The protein below binds the small molecule below.
Small molecule (SMILES): CC(=O)N[C@H]1[C@H](O[C@H]2[C@H](O)[C@@H](NC(C)=O)CO[C@@H]2CO)O[C@H](CO)[C@@H](O[C@@H]2O[C@H](CO)[C@@H](O)[C@H](O)[C@@H]2O)[C@@H]1O

Sequence of chain 1.B:
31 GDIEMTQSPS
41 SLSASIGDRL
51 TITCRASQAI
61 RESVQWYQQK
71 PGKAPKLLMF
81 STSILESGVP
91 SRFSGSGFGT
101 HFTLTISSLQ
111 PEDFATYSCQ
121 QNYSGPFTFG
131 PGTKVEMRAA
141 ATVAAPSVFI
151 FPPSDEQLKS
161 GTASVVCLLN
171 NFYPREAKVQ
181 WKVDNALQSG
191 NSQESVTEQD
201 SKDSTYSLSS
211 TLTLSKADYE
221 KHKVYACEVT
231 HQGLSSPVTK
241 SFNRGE

Sequence of chain 1.A:
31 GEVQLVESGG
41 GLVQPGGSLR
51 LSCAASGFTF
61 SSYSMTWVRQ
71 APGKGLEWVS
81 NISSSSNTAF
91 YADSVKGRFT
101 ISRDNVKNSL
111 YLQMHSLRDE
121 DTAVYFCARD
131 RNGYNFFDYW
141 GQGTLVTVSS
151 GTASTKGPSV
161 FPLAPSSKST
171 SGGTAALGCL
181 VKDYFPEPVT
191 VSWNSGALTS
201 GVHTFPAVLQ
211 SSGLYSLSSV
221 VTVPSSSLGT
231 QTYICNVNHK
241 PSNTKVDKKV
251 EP

Binding-site contacts:
Ligand atom C5 contacts residue ASN81 of chain 1.A at 3.7 Å.
Ligand atom C2 contacts residue ASN135 of chain 1.A at 3.0 Å.
Ligand atom C4 contacts residue ASN81 of chain 1.A at 4.2 Å.
Ligand atom C3 contacts residue ASN135 of chain 1.A at 4.0 Å.
Ligand atom C8 contacts residue GLY133 of chain 1.A at 4.3 Å.
Ligand atom O7 contacts residue ASN81 of chain 1.A at 3.7 Å.
Ligand atom C7 contacts residue SER64 of chain 1.A at 3.9 Å.
Ligand atom N2 contacts residue ASN81 of chain 1.A at 2.9 Å (h-bond).
Ligand atom C8 contacts residue PHE90 of chain 1.A at 4.0 Å (hydrophobic).
Ligand atom O6 contacts residue GLY125 of chain 1.B at 4.0 Å.
Ligand atom C1 contacts residue ASN135 of chain 1.A at 3.9 Å.
Ligand atom C2 contacts residue ASN81 of chain 1.A at 2.5 Å.
Ligand atom C2 contacts residue PHE127 of chain 1.B at 4.4 Å (hydrophobic).
Ligand atom N2 contacts residue ASP130 of chain 1.A at 4.5 Å.
Ligand atom C4 contacts residue ASN135 of chain 1.A at 4.5 Å.
Ligand atom O5 contacts residue PHE127 of chain 1.B at 4.2 Å.
Ligand atom C7 contacts residue ASN81 of chain 1.A at 3.5 Å.
Ligand atom C3 contacts residue ASN81 of chain 1.A at 3.8 Å.
Ligand atom O7 contacts residue PHE90 of chain 1.A at 3.8 Å.
Ligand atom O5 contacts residue PHE90 of chain 1.A at 3.5 Å.
Ligand atom N2 contacts residue ASN135 of chain 1.A at 3.0 Å (h-bond).
Ligand atom C8 contacts residue SER64 of chain 1.A at 3.1 Å.
Ligand atom O6 contacts residue PHE127 of chain 1.B at 3.5 Å.
Ligand atom O4 contacts residue PHE90 of chain 1.A at 4.5 Å.
Ligand atom C7 contacts residue ASN135 of chain 1.A at 4.2 Å.
Ligand atom O5 contacts residue ASN135 of chain 1.A at 4.4 Å.
Ligand atom C7 contacts residue PHE90 of chain 1.A at 4.1 Å (hydrophobic).
Ligand atom C1 contacts residue ASN81 of chain 1.A at 1.4 Å.
Ligand atom C4 contacts residue PHE127 of chain 1.B at 4.4 Å (hydrophobic).
Ligand atom O7 contacts residue SER64 of chain 1.A at 4.4 Å.
Ligand atom C5 contacts residue PHE90 of chain 1.A at 3.4 Å (hydrophobic).
Ligand atom O5 contacts residue TRP78 of chain 1.A at 4.0 Å.
Ligand atom C6 contacts residue PHE90 of chain 1.A at 3.6 Å (hydrophobic).
Ligand atom O5 contacts residue ASN81 of chain 1.A at 2.4 Å (h-bond).
Ligand atom C1 contacts residue PHE90 of chain 1.A at 3.8 Å (hydrophobic).
Ligand atom O3 contacts residue ASN135 of chain 1.A at 3.2 Å (h-bond).
Ligand atom C8 contacts residue ASP130 of chain 1.A at 4.1 Å.